Sequence of chain 2.C:
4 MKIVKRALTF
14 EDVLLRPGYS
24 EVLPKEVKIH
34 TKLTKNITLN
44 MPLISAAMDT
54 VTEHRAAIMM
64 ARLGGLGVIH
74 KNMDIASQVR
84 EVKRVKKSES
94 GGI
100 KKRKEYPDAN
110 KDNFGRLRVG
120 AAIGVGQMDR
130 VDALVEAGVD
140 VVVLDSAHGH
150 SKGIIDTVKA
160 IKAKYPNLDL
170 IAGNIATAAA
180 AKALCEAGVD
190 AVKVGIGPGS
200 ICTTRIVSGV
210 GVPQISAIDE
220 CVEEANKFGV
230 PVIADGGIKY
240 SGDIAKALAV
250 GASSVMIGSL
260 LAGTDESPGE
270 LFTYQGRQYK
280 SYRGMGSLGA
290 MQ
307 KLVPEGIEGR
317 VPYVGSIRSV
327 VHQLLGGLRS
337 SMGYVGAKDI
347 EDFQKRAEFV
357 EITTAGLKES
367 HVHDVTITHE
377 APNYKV

Binding-site contacts:
Ligand atom N1 contacts residue GLU311 of chain 2.C at 3.0 Å (salt-bridge).
Ligand atom C19 contacts residue IMP1 of chain 2.S at 3.4 Å.
Ligand atom O contacts residue ALA146 of chain 2.C at 3.8 Å.
Ligand atom N1 contacts residue ALA146 of chain 2.C at 3.8 Å.
Ligand atom N2 contacts residue GLU311 of chain 2.C at 3.6 Å (salt-bridge).
Ligand atom C23 contacts residue GLY285 of chain 2.C at 3.8 Å.
Ligand atom C22 contacts residue MET290 of chain 2.C at 4.0 Å (hydrophobic).
Ligand atom C8 contacts residue TYR340 of chain 4.C at 3.8 Å (hydrophobic).
Ligand atom C21 contacts residue THR203 of chain 2.C at 3.4 Å.
Ligand atom C9 contacts residue SER336 of chain 4.C at 3.8 Å.
Ligand atom C7 contacts residue PRO27 of chain 4.C at 4.0 Å (hydrophobic).
Ligand atom C23 contacts residue MET290 of chain 2.C at 3.7 Å (hydrophobic).
Ligand atom C23 contacts residue GLU311 of chain 2.C at 4.0 Å.
Ligand atom C23 contacts residue VAL309 of chain 2.C at 4.0 Å (hydrophobic).
Ligand atom C17 contacts residue IMP1 of chain 2.S at 4.0 Å.
Ligand atom C21 contacts residue ALA146 of chain 2.C at 3.5 Å (hydrophobic).
Ligand atom C4 contacts residue ALA146 of chain 2.C at 3.8 Å (hydrophobic).
Ligand atom C15 contacts residue MET284 of chain 2.C at 3.6 Å (hydrophobic).
Ligand atom C20 contacts residue IMP1 of chain 2.S at 3.2 Å.
Ligand atom BR1 contacts residue VAL25 of chain 4.C at 4.0 Å.
Ligand atom C16 contacts residue GLY285 of chain 2.C at 3.9 Å.
Ligand atom C contacts residue GLU311 of chain 2.C at 3.8 Å.
Ligand atom BR1 contacts residue GLY339 of chain 4.C at 3.3 Å.
Ligand atom C21 contacts residue TYR340 of chain 4.C at 3.8 Å (hydrophobic).
Ligand atom C contacts residue ALA146 of chain 2.C at 3.9 Å (hydrophobic).
Ligand atom C9 contacts residue TYR340 of chain 4.C at 3.5 Å (hydrophobic).
Ligand atom C8 contacts residue SER336 of chain 4.C at 3.7 Å.
Ligand atom C9 contacts residue GLU311 of chain 2.C at 3.7 Å.
Ligand atom C21 contacts residue GLU311 of chain 2.C at 3.6 Å.
Ligand atom C7 contacts residue HIS147 of chain 2.C at 4.0 Å.
Ligand atom C13 contacts residue GLY285 of chain 2.C at 4.0 Å.
Ligand atom C15 contacts residue GLY285 of chain 2.C at 3.7 Å.
Ligand atom C14 contacts residue MET284 of chain 2.C at 4.0 Å (hydrophobic).
Ligand atom C21 contacts residue IMP1 of chain 2.S at 3.3 Å.
Ligand atom C14 contacts residue GLY285 of chain 2.C at 3.7 Å.
Ligand atom BR1 contacts residue HIS147 of chain 2.C at 3.5 Å.
Ligand atom C6 contacts residue PRO27 of chain 4.C at 4.0 Å (hydrophobic).
Ligand atom C18 contacts residue ALA146 of chain 2.C at 4.0 Å (hydrophobic).
Ligand atom C4 contacts residue GLU311 of chain 2.C at 3.8 Å.
Ligand atom C19 contacts residue ALA146 of chain 2.C at 3.8 Å (hydrophobic).

The small molecule below binds the protein below.
Small molecule (SMILES): C=C(C)c1cccc(C(C)(C)NC(=O)Nc2ccc(Br)cc2)c1

Sequence of chain 4.C:
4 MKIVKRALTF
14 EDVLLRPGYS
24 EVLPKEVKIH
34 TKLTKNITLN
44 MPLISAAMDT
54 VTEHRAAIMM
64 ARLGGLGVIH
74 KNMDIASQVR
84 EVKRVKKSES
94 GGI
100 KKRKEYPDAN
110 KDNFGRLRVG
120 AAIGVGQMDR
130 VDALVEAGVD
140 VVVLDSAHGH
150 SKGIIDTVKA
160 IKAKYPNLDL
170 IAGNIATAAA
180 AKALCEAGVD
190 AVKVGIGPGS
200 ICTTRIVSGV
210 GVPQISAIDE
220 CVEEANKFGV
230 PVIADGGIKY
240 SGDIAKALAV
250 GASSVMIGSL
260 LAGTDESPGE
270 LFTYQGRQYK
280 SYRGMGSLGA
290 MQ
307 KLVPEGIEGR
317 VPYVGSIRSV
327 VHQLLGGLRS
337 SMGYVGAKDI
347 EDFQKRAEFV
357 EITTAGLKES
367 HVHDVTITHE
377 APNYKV